Binding-site contacts:
Ligand atom C2 contacts residue THR217 of chain 1.E at 4.5 Å.
Ligand atom C8 contacts residue THR202 of chain 1.E at 4.3 Å.
Ligand atom C4 contacts residue ASN215 of chain 1.E at 4.2 Å.
Ligand atom N2 contacts residue ASN215 of chain 1.E at 2.9 Å (h-bond).
Ligand atom O6 contacts residue GLN218 of chain 1.E at 3.7 Å.
Ligand atom C1 contacts residue ASN215 of chain 1.E at 1.4 Å.
Ligand atom C5 contacts residue THR217 of chain 1.E at 4.2 Å.
Ligand atom O7 contacts residue ASN215 of chain 1.E at 3.7 Å.
Ligand atom C5 contacts residue ASN215 of chain 1.E at 3.6 Å.
Ligand atom O5 contacts residue ASN215 of chain 1.E at 2.4 Å (h-bond).
Ligand atom C1 contacts residue THR217 of chain 1.E at 3.5 Å.
Ligand atom C7 contacts residue ASN215 of chain 1.E at 2.9 Å.
Ligand atom C8 contacts residue ASN215 of chain 1.E at 2.8 Å.
Ligand atom C2 contacts residue ASN215 of chain 1.E at 2.5 Å.
Ligand atom O6 contacts residue THR217 of chain 1.E at 4.5 Å.
Ligand atom O5 contacts residue THR217 of chain 1.E at 4.2 Å.
Ligand atom C3 contacts residue ASN215 of chain 1.E at 3.8 Å.

Sequence of chain 1.E:
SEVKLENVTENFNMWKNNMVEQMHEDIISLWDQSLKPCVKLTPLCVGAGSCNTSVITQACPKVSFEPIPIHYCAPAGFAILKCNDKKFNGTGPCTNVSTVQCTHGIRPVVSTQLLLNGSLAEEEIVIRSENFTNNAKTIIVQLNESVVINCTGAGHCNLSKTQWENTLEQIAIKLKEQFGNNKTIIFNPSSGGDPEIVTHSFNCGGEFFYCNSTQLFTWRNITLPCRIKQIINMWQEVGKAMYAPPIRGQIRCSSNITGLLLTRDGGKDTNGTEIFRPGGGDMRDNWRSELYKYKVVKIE

This protein binds this small molecule.
Small molecule (SMILES): CC(=O)N[C@@H]1[C@@H](O)[C@H](O)[C@@H](CO)O[C@H]1O